A small-molecule ligand and the protein it binds are described below.
Small molecule (SMILES): CC(=O)N[C@H]1[C@H](O[C@H]2[C@H](O)[C@@H](NC(C)=O)CO[C@@H]2CO)O[C@H](CO)[C@@H](O)[C@@H]1O

Binding-site contacts:
Ligand atom C7 contacts residue GLN577 of chain 1.C at 4.2 Å.
Ligand atom C4 contacts residue ASN328 of chain 1.C at 4.3 Å.
Ligand atom C8 contacts residue PRO576 of chain 1.C at 4.2 Å (hydrophobic).
Ligand atom C2 contacts residue ASN328 of chain 1.C at 2.7 Å.
Ligand atom C1 contacts residue ASN328 of chain 1.C at 1.5 Å.
Ligand atom O3 contacts residue GLN577 of chain 1.C at 4.1 Å.
Ligand atom O5 contacts residue ASN328 of chain 1.C at 2.4 Å (h-bond).
Ligand atom C8 contacts residue GLN577 of chain 1.C at 4.2 Å.
Ligand atom C8 contacts residue LEU579 of chain 1.C at 3.9 Å (hydrophobic).
Ligand atom C5 contacts residue ASN328 of chain 1.C at 3.6 Å.
Ligand atom C3 contacts residue ASN328 of chain 1.C at 3.9 Å.
Ligand atom N2 contacts residue GLN577 of chain 1.C at 3.2 Å (h-bond).
Ligand atom C2 contacts residue GLN577 of chain 1.C at 3.8 Å.
Ligand atom C1 contacts residue GLN577 of chain 1.C at 4.2 Å.
Ligand atom C3 contacts residue GLN577 of chain 1.C at 3.6 Å.
Ligand atom C7 contacts residue ASN328 of chain 1.C at 3.8 Å.
Ligand atom O7 contacts residue ASN328 of chain 1.C at 4.1 Å.
Ligand atom O6 contacts residue ASN328 of chain 1.C at 4.1 Å.
Ligand atom N2 contacts residue ASN328 of chain 1.C at 3.1 Å (h-bond).

Sequence of chain 1.C:
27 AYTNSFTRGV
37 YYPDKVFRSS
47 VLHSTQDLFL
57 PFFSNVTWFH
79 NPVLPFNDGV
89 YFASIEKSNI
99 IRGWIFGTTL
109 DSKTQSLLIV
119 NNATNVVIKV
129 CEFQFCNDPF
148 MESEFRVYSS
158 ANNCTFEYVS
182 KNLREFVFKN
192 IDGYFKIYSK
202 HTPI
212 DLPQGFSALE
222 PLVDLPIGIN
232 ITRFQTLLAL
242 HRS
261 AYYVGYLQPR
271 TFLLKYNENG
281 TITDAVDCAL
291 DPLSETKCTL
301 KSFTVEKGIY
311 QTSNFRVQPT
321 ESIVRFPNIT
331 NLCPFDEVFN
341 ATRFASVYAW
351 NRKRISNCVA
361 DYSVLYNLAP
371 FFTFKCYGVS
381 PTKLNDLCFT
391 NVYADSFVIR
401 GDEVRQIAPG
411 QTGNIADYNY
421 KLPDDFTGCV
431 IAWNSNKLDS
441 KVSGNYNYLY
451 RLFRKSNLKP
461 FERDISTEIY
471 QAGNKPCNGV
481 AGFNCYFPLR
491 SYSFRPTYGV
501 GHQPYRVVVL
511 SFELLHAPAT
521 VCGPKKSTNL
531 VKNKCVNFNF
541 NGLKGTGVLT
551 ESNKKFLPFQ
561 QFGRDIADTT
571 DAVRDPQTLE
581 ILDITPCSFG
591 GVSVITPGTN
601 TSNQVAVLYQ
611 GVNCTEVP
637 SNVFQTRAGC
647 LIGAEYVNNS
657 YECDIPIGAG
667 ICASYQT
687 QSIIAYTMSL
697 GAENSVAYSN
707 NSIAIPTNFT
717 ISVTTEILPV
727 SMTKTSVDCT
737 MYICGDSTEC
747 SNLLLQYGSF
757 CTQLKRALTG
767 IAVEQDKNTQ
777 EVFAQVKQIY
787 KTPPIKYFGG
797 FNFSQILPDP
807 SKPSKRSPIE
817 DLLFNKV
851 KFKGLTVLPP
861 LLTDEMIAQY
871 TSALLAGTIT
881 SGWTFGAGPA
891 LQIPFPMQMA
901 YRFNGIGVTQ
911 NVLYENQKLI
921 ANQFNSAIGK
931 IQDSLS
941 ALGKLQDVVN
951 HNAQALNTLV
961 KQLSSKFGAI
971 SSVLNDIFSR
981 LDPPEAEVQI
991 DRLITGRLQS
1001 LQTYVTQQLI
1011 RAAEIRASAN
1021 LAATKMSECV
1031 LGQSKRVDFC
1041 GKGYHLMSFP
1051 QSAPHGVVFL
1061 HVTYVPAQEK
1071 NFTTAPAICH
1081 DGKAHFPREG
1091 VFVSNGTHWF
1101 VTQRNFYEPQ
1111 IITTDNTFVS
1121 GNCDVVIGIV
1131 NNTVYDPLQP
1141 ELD